The protein below binds the small molecule below.
Small molecule (SMILES): CC(C)C[C@H](NP(=O)(O)CNC(=O)OCc1ccccc1)C(=O)NC[C@H](C)C(C)C

Sequence of chain 1.A:
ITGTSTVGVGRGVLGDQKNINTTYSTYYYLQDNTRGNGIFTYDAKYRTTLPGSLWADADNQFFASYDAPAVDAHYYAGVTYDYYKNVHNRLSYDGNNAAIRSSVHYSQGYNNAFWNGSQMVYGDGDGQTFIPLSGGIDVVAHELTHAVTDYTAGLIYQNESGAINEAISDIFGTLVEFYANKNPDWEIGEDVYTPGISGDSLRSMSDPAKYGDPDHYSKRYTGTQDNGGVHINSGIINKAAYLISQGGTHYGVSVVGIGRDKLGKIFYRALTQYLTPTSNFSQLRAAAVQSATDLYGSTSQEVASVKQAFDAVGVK

Binding-site contacts:
Ligand atom C7 contacts residue TYR157 of chain 1.A at 3.7 Å (hydrophobic).
Ligand atom O23 contacts residue ARG203 of chain 1.A at 2.9 Å (salt-bridge).
Ligand atom C3 contacts residue ASN116 of chain 1.A at 3.6 Å.
Ligand atom O14 contacts residue ZN1 of chain 1.B at 2.0 Å.
Ligand atom N16 contacts residue GLU143 of chain 1.A at 3.5 Å (salt-bridge).
Ligand atom O10 contacts residue TYR157 of chain 1.A at 3.8 Å.
Ligand atom C22 contacts residue HIS231 of chain 1.A at 3.5 Å.
Ligand atom N16 contacts residue ALA113 of chain 1.A at 2.8 Å (h-bond).
Ligand atom O14 contacts residue TYR157 of chain 1.A at 3.4 Å (h-bond).
Ligand atom C21 contacts residue LEU202 of chain 1.A at 3.7 Å (hydrophobic).
Ligand atom O14 contacts residue HIS142 of chain 1.A at 3.3 Å (h-bond).
Ligand atom C27 contacts residue ASN112 of chain 1.A at 3.7 Å.
Ligand atom C25 contacts residue HIS231 of chain 1.A at 3.5 Å.
Ligand atom P13 contacts residue ALA113 of chain 1.A at 3.4 Å.
Ligand atom O23 contacts residue HIS231 of chain 1.A at 3.2 Å.
Ligand atom N24 contacts residue ASN112 of chain 1.A at 3.1 Å (h-bond).
Ligand atom O10 contacts residue DMS1 of chain 1.I at 3.6 Å.
Ligand atom C18 contacts residue ASN112 of chain 1.A at 3.7 Å.
Ligand atom N24 contacts residue HIS231 of chain 1.A at 3.5 Å (h-bond).
Ligand atom O14 contacts residue GLU166 of chain 1.A at 2.9 Å (salt-bridge).
Ligand atom C12 contacts residue ALA113 of chain 1.A at 3.4 Å (hydrophobic).
Ligand atom C9 contacts residue TYR157 of chain 1.A at 3.8 Å (hydrophobic).
Ligand atom N16 contacts residue ASN112 of chain 1.A at 3.1 Å (h-bond).
Ligand atom C17 contacts residue GLU143 of chain 1.A at 3.7 Å.
Ligand atom O15 contacts residue ALA113 of chain 1.A at 3.4 Å (h-bond).
Ligand atom C4 contacts residue PHE114 of chain 1.A at 3.8 Å (hydrophobic).
Ligand atom O14 contacts residue HIS231 of chain 1.A at 2.8 Å (h-bond).
Ligand atom C3 contacts residue TRP115 of chain 1.A at 3.8 Å (hydrophobic).
Ligand atom P13 contacts residue ZN1 of chain 1.B at 3.0 Å.
Ligand atom N11 contacts residue TYR157 of chain 1.A at 3.8 Å.
Ligand atom C21 contacts residue VAL139 of chain 1.A at 3.8 Å (hydrophobic).
Ligand atom C26 contacts residue ASN112 of chain 1.A at 3.7 Å.
Ligand atom O15 contacts residue GLU143 of chain 1.A at 2.6 Å (salt-bridge).
Ligand atom C18 contacts residue GLU143 of chain 1.A at 3.4 Å.
Ligand atom N11 contacts residue PHE114 of chain 1.A at 3.7 Å.
Ligand atom O8 contacts residue TYR157 of chain 1.A at 3.7 Å.
Ligand atom O15 contacts residue HIS146 of chain 1.A at 3.3 Å.
Ligand atom O15 contacts residue ZN1 of chain 1.B at 3.0 Å.
Ligand atom O14 contacts residue HIS146 of chain 1.A at 3.6 Å (h-bond).
Ligand atom C19 contacts residue LEU202 of chain 1.A at 3.6 Å (hydrophobic).